Sequence of chain 1.A:
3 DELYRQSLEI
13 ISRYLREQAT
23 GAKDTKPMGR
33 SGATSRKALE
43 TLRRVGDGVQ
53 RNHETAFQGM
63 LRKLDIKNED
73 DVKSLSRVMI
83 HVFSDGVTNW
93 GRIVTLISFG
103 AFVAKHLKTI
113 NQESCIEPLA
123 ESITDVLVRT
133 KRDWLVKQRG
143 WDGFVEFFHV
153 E

This small molecule binds to this protein.
Small molecule (SMILES): Cc1cc(OCCCc2c3n(c4c(-c5c(C)nn(C)c5C)c(Cl)ccc24)[C@H](C)CN(c2cn(C)c4ccc(C(=O)O)cc24)C3=O)cc(C)c1Cl

Binding-site contacts:
Ligand atom N38 contacts residue ARG94 of chain 1.A at 3.2 Å (salt-bridge).
Ligand atom C11 contacts residue VAL84 of chain 1.A at 3.7 Å (hydrophobic).
Ligand atom C35 contacts residue ALA58 of chain 1.A at 3.7 Å (hydrophobic).
Ligand atom C24 contacts residue ILE125 of chain 1.A at 3.6 Å (hydrophobic).
Ligand atom C36 contacts residue HIS55 of chain 1.A at 3.4 Å.
Ligand atom C28 contacts residue PHE101 of chain 1.A at 3.8 Å (hydrophobic).
Ligand atom C42 contacts residue ARG94 of chain 1.A at 3.4 Å.
Ligand atom C44 contacts residue VAL89 of chain 1.A at 3.6 Å (hydrophobic).
Ligand atom C39 contacts residue ASP87 of chain 1.A at 3.5 Å.
Ligand atom C09 contacts residue LEU98 of chain 1.A at 3.7 Å (hydrophobic).
Ligand atom C05 contacts residue MET62 of chain 1.A at 3.7 Å (hydrophobic).
Ligand atom C10 contacts residue PHE85 of chain 1.A at 3.5 Å (hydrophobic).
Ligand atom C25 contacts residue LEU98 of chain 1.A at 3.5 Å (hydrophobic).
Ligand atom N37 contacts residue ALA58 of chain 1.A at 3.6 Å.
Ligand atom O12 contacts residue LEU98 of chain 1.A at 3.4 Å.
Ligand atom C47 contacts residue ASN91 of chain 1.A at 3.7 Å.
Ligand atom CL04 contacts residue MET62 of chain 1.A at 3.6 Å.
Ligand atom C50 contacts residue ARG94 of chain 1.A at 3.8 Å.
Ligand atom C26 contacts residue MET81 of chain 1.A at 3.6 Å (hydrophobic).
Ligand atom C21 contacts residue PHE101 of chain 1.A at 3.5 Å (hydrophobic).
Ligand atom C23 contacts residue MET81 of chain 1.A at 3.6 Å (hydrophobic).
Ligand atom C05 contacts residue PHE101 of chain 1.A at 3.5 Å (hydrophobic).
Ligand atom C39 contacts residue ARG94 of chain 1.A at 3.2 Å.
Ligand atom C21 contacts residue MET81 of chain 1.A at 3.7 Å (hydrophobic).
Ligand atom O48 contacts residue ASN91 of chain 1.A at 3.1 Å (h-bond).
Ligand atom C40 contacts residue ARG94 of chain 1.A at 3.1 Å.
Ligand atom O49 contacts residue ARG94 of chain 1.A at 3.7 Å.
Ligand atom C43 contacts residue ARG94 of chain 1.A at 3.4 Å.
Ligand atom C23 contacts residue PHE101 of chain 1.A at 3.5 Å (hydrophobic).
Ligand atom CL04 contacts residue PHE59 of chain 1.A at 3.4 Å.
Ligand atom C29 contacts residue VAL80 of chain 1.A at 3.5 Å (hydrophobic).
Ligand atom O17 contacts residue VAL84 of chain 1.A at 3.4 Å (h-bond).
Ligand atom C03 contacts residue PHE59 of chain 1.A at 3.7 Å (hydrophobic).
Ligand atom C41 contacts residue ARG94 of chain 1.A at 3.3 Å.
Ligand atom CL04 contacts residue ALA58 of chain 1.A at 3.0 Å.
Ligand atom C25 contacts residue MET81 of chain 1.A at 3.5 Å (hydrophobic).
Ligand atom C27 contacts residue MET81 of chain 1.A at 3.7 Å (hydrophobic).
Ligand atom O17 contacts residue ARG94 of chain 1.A at 2.8 Å (salt-bridge).
Ligand atom C24 contacts residue GLY102 of chain 1.A at 3.7 Å.
Ligand atom C05 contacts residue PHE59 of chain 1.A at 3.6 Å (hydrophobic).